Sequence of chain 1.A:
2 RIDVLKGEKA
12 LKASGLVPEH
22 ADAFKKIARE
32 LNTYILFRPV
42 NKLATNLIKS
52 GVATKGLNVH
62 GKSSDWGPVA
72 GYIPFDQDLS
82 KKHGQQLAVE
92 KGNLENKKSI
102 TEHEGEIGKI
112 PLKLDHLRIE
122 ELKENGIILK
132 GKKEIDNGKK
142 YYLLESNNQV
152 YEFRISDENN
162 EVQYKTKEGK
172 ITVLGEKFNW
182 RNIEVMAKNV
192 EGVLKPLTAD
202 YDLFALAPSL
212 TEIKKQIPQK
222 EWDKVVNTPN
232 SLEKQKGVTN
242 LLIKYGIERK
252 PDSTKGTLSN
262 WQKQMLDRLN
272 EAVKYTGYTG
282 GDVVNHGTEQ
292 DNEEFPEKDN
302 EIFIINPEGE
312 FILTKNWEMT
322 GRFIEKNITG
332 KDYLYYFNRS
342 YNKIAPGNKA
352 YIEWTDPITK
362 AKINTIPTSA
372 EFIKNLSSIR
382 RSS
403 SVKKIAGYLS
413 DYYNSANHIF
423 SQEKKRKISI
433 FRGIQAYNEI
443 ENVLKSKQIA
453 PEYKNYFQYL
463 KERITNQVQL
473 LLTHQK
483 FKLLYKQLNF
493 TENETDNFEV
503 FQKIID

Binding-site contacts:
Ligand atom N1 contacts residue GLY257 of chain 1.A at 3.6 Å.
Ligand atom O2B contacts residue YB1 of chain 1.G at 3.0 Å.
Ligand atom PG contacts residue SER64 of chain 1.A at 3.4 Å.
Ligand atom O1A contacts residue ASP201 of chain 1.A at 3.6 Å.
Ligand atom O3G contacts residue LYS56 of chain 1.A at 2.7 Å (salt-bridge).
Ligand atom C4 contacts residue ASN293 of chain 1.A at 3.7 Å.
Ligand atom O3A contacts residue ASP203 of chain 1.A at 3.7 Å.
Ligand atom O3A contacts residue YB1 of chain 1.G at 3.6 Å.
Ligand atom PG contacts residue LYS82 of chain 1.A at 3.5 Å.
Ligand atom O1G contacts residue LYS82 of chain 1.A at 3.6 Å.
Ligand atom C8 contacts residue HIS287 of chain 1.A at 3.6 Å.
Ligand atom N6 contacts residue THR258 of chain 1.A at 3.2 Å (h-bond).
Ligand atom N9 contacts residue ASN293 of chain 1.A at 3.4 Å.
Ligand atom N7 contacts residue GLY288 of chain 1.A at 3.6 Å.
Ligand atom PA contacts residue YB1 of chain 1.G at 3.5 Å.
Ligand atom O1A contacts residue LYS56 of chain 1.A at 3.5 Å (salt-bridge).
Ligand atom N6 contacts residue GLY288 of chain 1.A at 3.2 Å.
Ligand atom O1B contacts residue ARG39 of chain 1.A at 2.9 Å (salt-bridge).
Ligand atom O3G contacts residue SER64 of chain 1.A at 3.2 Å (h-bond).
Ligand atom O1G contacts residue SER64 of chain 1.A at 2.9 Å (h-bond).
Ligand atom O1A contacts residue YB1 of chain 1.G at 2.4 Å.
Ligand atom O1B contacts residue ASP203 of chain 1.A at 2.8 Å (salt-bridge).
Ligand atom O1A contacts residue ASP203 of chain 1.A at 3.6 Å (salt-bridge).
Ligand atom O2' contacts residue HIS61 of chain 1.A at 3.3 Å.
Ligand atom N6 contacts residue THR289 of chain 1.A at 3.3 Å (h-bond).
Ligand atom O2B contacts residue ASP201 of chain 1.A at 3.0 Å (salt-bridge).
Ligand atom O1B contacts residue YB1 of chain 1.G at 3.5 Å.
Ligand atom O5' contacts residue ASP203 of chain 1.A at 3.4 Å (salt-bridge).
Ligand atom C8 contacts residue ASN293 of chain 1.A at 3.5 Å.
Ligand atom C1' contacts residue ASN293 of chain 1.A at 3.1 Å.
Ligand atom O4' contacts residue ASN293 of chain 1.A at 3.0 Å (h-bond).
Ligand atom O2G contacts residue LYS82 of chain 1.A at 2.3 Å (salt-bridge).
Ligand atom N7 contacts residue HIS287 of chain 1.A at 3.2 Å (h-bond).
Ligand atom O2B contacts residue LYS56 of chain 1.A at 3.0 Å (salt-bridge).
Ligand atom N1 contacts residue THR258 of chain 1.A at 3.0 Å (h-bond).
Ligand atom PB contacts residue ASP203 of chain 1.A at 3.6 Å.
Ligand atom PB contacts residue YB1 of chain 1.G at 3.5 Å.
Ligand atom O2G contacts residue SER64 of chain 1.A at 3.6 Å (h-bond).
Ligand atom O1G contacts residue ALA200 of chain 1.A at 3.7 Å.
Ligand atom O3G contacts residue LYS63 of chain 1.A at 3.8 Å.

The small molecule below binds the protein below.
Small molecule (SMILES): Nc1ncnc2c1ncn2[C@@H]1O[C@H](CO[P](=O)(O)O[P](=O)(O)OP(=O)(O)O)C[C@H]1O